A protein and the small-molecule ligand that binds it are described below.
Small molecule (SMILES): CC(CO)(CO)NC(=O)Nc1ccccc1

Binding-site contacts:
Ligand atom O2 contacts residue GLN117 of chain 1.A at 2.7 Å (h-bond).
Ligand atom C2 contacts residue CYS116 of chain 1.A at 4.4 Å (hydrophobic).
Ligand atom C1 contacts residue THR60 of chain 1.A at 3.7 Å.
Ligand atom N1 contacts residue GLN117 of chain 1.A at 3.9 Å.
Ligand atom C2 contacts residue GLY61 of chain 1.A at 4.5 Å.
Ligand atom C5 contacts residue ARG115 of chain 1.A at 4.4 Å.
Ligand atom C5 contacts residue GLN117 of chain 1.A at 3.4 Å.
Ligand atom C8 contacts residue ARG115 of chain 1.A at 3.9 Å.
Ligand atom C5 contacts residue CYS116 of chain 1.A at 3.5 Å (hydrophobic).
Ligand atom C4 contacts residue GLN117 of chain 1.A at 3.8 Å.
Ligand atom C3 contacts residue CYS116 of chain 1.A at 3.7 Å (hydrophobic).
Ligand atom C11 contacts residue CYS116 of chain 1.A at 4.0 Å (hydrophobic).
Ligand atom C6 contacts residue CYS116 of chain 1.A at 4.0 Å (hydrophobic).
Ligand atom N2 contacts residue CYS116 of chain 1.A at 3.7 Å.
Ligand atom C7 contacts residue AYV1 of chain 1.C at 4.0 Å.
Ligand atom C3 contacts residue THR60 of chain 1.A at 2.9 Å.
Ligand atom C7 contacts residue VAL62 of chain 1.A at 4.3 Å (hydrophobic).
Ligand atom C8 contacts residue AYV1 of chain 1.C at 3.8 Å.
Ligand atom O1 contacts residue THR60 of chain 1.A at 3.2 Å (h-bond).
Ligand atom O1 contacts residue GLN117 of chain 1.A at 4.2 Å.
Ligand atom C2 contacts residue THR60 of chain 1.A at 4.0 Å.
Ligand atom N1 contacts residue GLY61 of chain 1.A at 3.9 Å.
Ligand atom C6 contacts residue ARG115 of chain 1.A at 4.3 Å.
Ligand atom O3 contacts residue GLN117 of chain 1.A at 3.1 Å (h-bond).
Ligand atom O3 contacts residue CYS116 of chain 1.A at 3.6 Å.
Ligand atom N1 contacts residue ARG115 of chain 1.A at 4.3 Å.
Ligand atom C3 contacts residue GLN117 of chain 1.A at 4.3 Å.
Ligand atom O1 contacts residue CYS116 of chain 1.A at 3.8 Å.
Ligand atom N1 contacts residue CYS116 of chain 1.A at 3.7 Å.
Ligand atom C7 contacts residue CYS116 of chain 1.A at 4.4 Å (hydrophobic).
Ligand atom C3 contacts residue GLY61 of chain 1.A at 3.8 Å.
Ligand atom C2 contacts residue GLN117 of chain 1.A at 4.2 Å.
Ligand atom N2 contacts residue VAL62 of chain 1.A at 4.1 Å.
Ligand atom C11 contacts residue GLN117 of chain 1.A at 4.3 Å.
Ligand atom O1 contacts residue CYS58 of chain 1.A at 3.7 Å.
Ligand atom N2 contacts residue GLN117 of chain 1.A at 4.0 Å.
Ligand atom N2 contacts residue ARG115 of chain 1.A at 3.7 Å.
Ligand atom C7 contacts residue ARG115 of chain 1.A at 3.7 Å.
Ligand atom O2 contacts residue CYS116 of chain 1.A at 3.8 Å.
Ligand atom C6 contacts residue GLN117 of chain 1.A at 4.4 Å.

Sequence of chain 1.A:
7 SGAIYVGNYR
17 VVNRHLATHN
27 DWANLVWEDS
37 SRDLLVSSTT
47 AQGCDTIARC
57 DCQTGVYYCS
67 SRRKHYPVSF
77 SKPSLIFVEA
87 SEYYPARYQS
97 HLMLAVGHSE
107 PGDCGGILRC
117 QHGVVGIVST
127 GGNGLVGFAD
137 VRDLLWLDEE